Sequence of chain 1.A:
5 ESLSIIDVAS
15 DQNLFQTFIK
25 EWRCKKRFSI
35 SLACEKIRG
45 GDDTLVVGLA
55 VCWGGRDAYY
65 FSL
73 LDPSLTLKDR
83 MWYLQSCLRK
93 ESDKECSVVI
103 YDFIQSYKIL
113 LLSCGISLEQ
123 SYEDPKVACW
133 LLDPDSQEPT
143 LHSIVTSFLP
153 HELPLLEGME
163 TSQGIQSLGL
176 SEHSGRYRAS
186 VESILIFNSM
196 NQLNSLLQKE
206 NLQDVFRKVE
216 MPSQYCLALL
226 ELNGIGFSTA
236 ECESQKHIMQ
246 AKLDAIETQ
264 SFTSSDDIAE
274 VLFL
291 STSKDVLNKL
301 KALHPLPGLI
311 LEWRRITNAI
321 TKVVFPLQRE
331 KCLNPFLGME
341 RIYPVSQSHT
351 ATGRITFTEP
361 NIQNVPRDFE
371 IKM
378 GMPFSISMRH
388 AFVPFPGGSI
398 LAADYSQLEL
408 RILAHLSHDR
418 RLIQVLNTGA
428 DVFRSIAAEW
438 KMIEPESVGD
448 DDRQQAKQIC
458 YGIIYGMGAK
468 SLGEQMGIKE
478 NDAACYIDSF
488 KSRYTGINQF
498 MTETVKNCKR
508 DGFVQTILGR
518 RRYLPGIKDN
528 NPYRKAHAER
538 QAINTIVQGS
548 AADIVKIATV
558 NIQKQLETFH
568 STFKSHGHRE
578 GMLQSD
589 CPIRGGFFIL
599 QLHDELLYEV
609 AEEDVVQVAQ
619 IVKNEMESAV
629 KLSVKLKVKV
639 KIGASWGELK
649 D

Binding-site contacts:
Ligand atom PA contacts residue DG13 of chain 1.B at 3.4 Å.
Ligand atom C6 contacts residue DG13 of chain 1.B at 3.4 Å.
Ligand atom O2A contacts residue DG13 of chain 1.B at 3.5 Å.
Ligand atom O2G contacts residue TYR462 of chain 1.A at 3.2 Å (h-bond).
Ligand atom N1 contacts residue C4 of chain 1.C at 3.2 Å (h-bond).
Ligand atom O4' contacts residue GLU406 of chain 1.A at 3.2 Å (salt-bridge).
Ligand atom C2 contacts residue TYR462 of chain 1.A at 3.6 Å (hydrophobic).
Ligand atom C2 contacts residue DG13 of chain 1.B at 3.8 Å.
Ligand atom C3' contacts residue GLU406 of chain 1.A at 3.3 Å.
Ligand atom N7 contacts residue DG13 of chain 1.B at 3.9 Å.
Ligand atom N1 contacts residue DG13 of chain 1.B at 3.4 Å (h-bond).
Ligand atom C1' contacts residue GLU406 of chain 1.A at 3.5 Å.
Ligand atom O5' contacts residue DG13 of chain 1.B at 3.4 Å.
Ligand atom C8 contacts residue DG13 of chain 1.B at 3.6 Å.
Ligand atom N2 contacts residue C5 of chain 1.C at 3.1 Å (h-bond).
Ligand atom C8 contacts residue TYR462 of chain 1.A at 3.8 Å (hydrophobic).
Ligand atom O6 contacts residue TYR462 of chain 1.A at 3.9 Å.
Ligand atom O6 contacts residue C4 of chain 1.C at 2.9 Å (h-bond).
Ligand atom O1A contacts residue DG13 of chain 1.B at 3.0 Å.
Ligand atom N9 contacts residue TYR462 of chain 1.A at 3.7 Å.
Ligand atom C5 contacts residue DG13 of chain 1.B at 3.9 Å.
Ligand atom N7 contacts residue TYR462 of chain 1.A at 3.4 Å (h-bond).
Ligand atom C4 contacts residue TYR462 of chain 1.A at 3.2 Å (hydrophobic).
Ligand atom N1 contacts residue TYR462 of chain 1.A at 3.5 Å.
Ligand atom C6 contacts residue C4 of chain 1.C at 3.6 Å.
Ligand atom N3 contacts residue TYR462 of chain 1.A at 3.7 Å.
Ligand atom N3 contacts residue GLN545 of chain 1.A at 3.4 Å (h-bond).
Ligand atom O6 contacts residue DG13 of chain 1.B at 3.1 Å (h-bond).
Ligand atom N2 contacts residue C4 of chain 1.C at 3.3 Å (h-bond).
Ligand atom C6 contacts residue TYR462 of chain 1.A at 3.3 Å (hydrophobic).
Ligand atom C4' contacts residue GLU406 of chain 1.A at 3.2 Å.
Ligand atom N1 contacts residue C5 of chain 1.C at 3.6 Å (h-bond).
Ligand atom O1G contacts residue TYR458 of chain 1.A at 3.0 Å (h-bond).
Ligand atom C2' contacts residue GLU406 of chain 1.A at 3.4 Å.
Ligand atom O3G contacts residue LYS454 of chain 1.A at 3.0 Å (salt-bridge).
Ligand atom N3 contacts residue DG13 of chain 1.B at 3.9 Å.
Ligand atom N2 contacts residue ASN541 of chain 1.A at 3.9 Å.
Ligand atom O2A contacts residue ASP401 of chain 1.A at 3.6 Å.
Ligand atom C2 contacts residue C5 of chain 1.C at 3.8 Å.
Ligand atom C5 contacts residue TYR462 of chain 1.A at 3.0 Å (hydrophobic).

This small molecule binds to this protein.
Small molecule (SMILES): Nc1nc2c(ncn2[C@H]2CC[C@@H](CO[P](=O)(O)O[P](=O)(O)OP(=O)(O)O)O2)c(=O)[nH]1